Sequence of chain 1.A:
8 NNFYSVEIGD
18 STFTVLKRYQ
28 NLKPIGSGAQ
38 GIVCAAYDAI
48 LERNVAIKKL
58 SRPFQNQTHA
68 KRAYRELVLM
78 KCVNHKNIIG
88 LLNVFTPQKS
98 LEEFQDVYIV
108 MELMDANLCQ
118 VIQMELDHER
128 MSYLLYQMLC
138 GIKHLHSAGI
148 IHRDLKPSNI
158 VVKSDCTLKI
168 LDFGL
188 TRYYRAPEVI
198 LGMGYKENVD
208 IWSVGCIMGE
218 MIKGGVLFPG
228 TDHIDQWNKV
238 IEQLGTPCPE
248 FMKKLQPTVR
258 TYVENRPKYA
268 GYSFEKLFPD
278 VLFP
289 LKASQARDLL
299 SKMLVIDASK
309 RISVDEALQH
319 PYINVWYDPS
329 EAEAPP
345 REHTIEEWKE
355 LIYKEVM

Binding-site contacts:
Ligand atom C18 contacts residue ALA113 of chain 1.A at 3.8 Å (hydrophobic).
Ligand atom O8 contacts residue VAL158 of chain 1.A at 3.8 Å.
Ligand atom O31 contacts residue ASN114 of chain 1.A at 3.5 Å (h-bond).
Ligand atom C20 contacts residue LEU110 of chain 1.A at 3.7 Å (hydrophobic).
Ligand atom C1 contacts residue ALA53 of chain 1.A at 3.4 Å (hydrophobic).
Ligand atom C1 contacts residue LEU168 of chain 1.A at 3.8 Å (hydrophobic).
Ligand atom C33 contacts residue ILE32 of chain 1.A at 3.0 Å (hydrophobic).
Ligand atom C4 contacts residue LEU168 of chain 1.A at 3.9 Å (hydrophobic).
Ligand atom F25 contacts residue MET108 of chain 1.A at 3.2 Å.
Ligand atom C19 contacts residue MET111 of chain 1.A at 3.2 Å (hydrophobic).
Ligand atom C20 contacts residue ASP112 of chain 1.A at 3.8 Å.
Ligand atom C17 contacts residue ALA113 of chain 1.A at 3.6 Å (hydrophobic).
Ligand atom C14 contacts residue GLY33 of chain 1.A at 3.7 Å.
Ligand atom C20 contacts residue MET111 of chain 1.A at 3.3 Å (hydrophobic).
Ligand atom O35 contacts residue ILE32 of chain 1.A at 3.9 Å.
Ligand atom C21 contacts residue ASP112 of chain 1.A at 3.7 Å.
Ligand atom C6 contacts residue GLU109 of chain 1.A at 3.3 Å.
Ligand atom C16 contacts residue VAL158 of chain 1.A at 3.5 Å (hydrophobic).
Ligand atom O8 contacts residue MET111 of chain 1.A at 2.9 Å (h-bond).
Ligand atom C7 contacts residue VAL158 of chain 1.A at 3.6 Å (hydrophobic).
Ligand atom O32 contacts residue ILE32 of chain 1.A at 3.4 Å (h-bond).
Ligand atom C19 contacts residue ASP112 of chain 1.A at 3.6 Å.
Ligand atom C14 contacts residue VAL40 of chain 1.A at 3.6 Å (hydrophobic).
Ligand atom C29 contacts residue ASP112 of chain 1.A at 3.8 Å.
Ligand atom C15 contacts residue VAL40 of chain 1.A at 3.7 Å (hydrophobic).
Ligand atom C18 contacts residue ASP112 of chain 1.A at 3.7 Å.
Ligand atom F25 contacts residue ALA53 of chain 1.A at 3.8 Å.
Ligand atom C11 contacts residue LEU168 of chain 1.A at 3.3 Å (hydrophobic).
Ligand atom C17 contacts residue VAL158 of chain 1.A at 3.6 Å (hydrophobic).
Ligand atom O35 contacts residue LYS30 of chain 1.A at 3.8 Å.
Ligand atom C2 contacts residue ALA53 of chain 1.A at 3.7 Å (hydrophobic).
Ligand atom C2 contacts residue LEU168 of chain 1.A at 3.7 Å (hydrophobic).
Ligand atom C3 contacts residue LEU168 of chain 1.A at 3.8 Å (hydrophobic).
Ligand atom C19 contacts residue LEU110 of chain 1.A at 3.7 Å (hydrophobic).
Ligand atom C6 contacts residue LEU168 of chain 1.A at 3.9 Å (hydrophobic).
Ligand atom C1 contacts residue GLU109 of chain 1.A at 3.3 Å.
Ligand atom O34 contacts residue ILE32 of chain 1.A at 3.6 Å.
Ligand atom C22 contacts residue ASP112 of chain 1.A at 3.6 Å.
Ligand atom C23 contacts residue ASP112 of chain 1.A at 3.6 Å.
Ligand atom O35 contacts residue ALA42 of chain 1.A at 3.8 Å.

A small-molecule ligand and the protein it binds are described below.
Small molecule (SMILES): COC(=O)c1c(Cc2ccc(S(=O)(=O)CCO)cc2)c(=O)c2ccc(F)cc2n1-c1ccccc1